Sequence of chain 1.A:
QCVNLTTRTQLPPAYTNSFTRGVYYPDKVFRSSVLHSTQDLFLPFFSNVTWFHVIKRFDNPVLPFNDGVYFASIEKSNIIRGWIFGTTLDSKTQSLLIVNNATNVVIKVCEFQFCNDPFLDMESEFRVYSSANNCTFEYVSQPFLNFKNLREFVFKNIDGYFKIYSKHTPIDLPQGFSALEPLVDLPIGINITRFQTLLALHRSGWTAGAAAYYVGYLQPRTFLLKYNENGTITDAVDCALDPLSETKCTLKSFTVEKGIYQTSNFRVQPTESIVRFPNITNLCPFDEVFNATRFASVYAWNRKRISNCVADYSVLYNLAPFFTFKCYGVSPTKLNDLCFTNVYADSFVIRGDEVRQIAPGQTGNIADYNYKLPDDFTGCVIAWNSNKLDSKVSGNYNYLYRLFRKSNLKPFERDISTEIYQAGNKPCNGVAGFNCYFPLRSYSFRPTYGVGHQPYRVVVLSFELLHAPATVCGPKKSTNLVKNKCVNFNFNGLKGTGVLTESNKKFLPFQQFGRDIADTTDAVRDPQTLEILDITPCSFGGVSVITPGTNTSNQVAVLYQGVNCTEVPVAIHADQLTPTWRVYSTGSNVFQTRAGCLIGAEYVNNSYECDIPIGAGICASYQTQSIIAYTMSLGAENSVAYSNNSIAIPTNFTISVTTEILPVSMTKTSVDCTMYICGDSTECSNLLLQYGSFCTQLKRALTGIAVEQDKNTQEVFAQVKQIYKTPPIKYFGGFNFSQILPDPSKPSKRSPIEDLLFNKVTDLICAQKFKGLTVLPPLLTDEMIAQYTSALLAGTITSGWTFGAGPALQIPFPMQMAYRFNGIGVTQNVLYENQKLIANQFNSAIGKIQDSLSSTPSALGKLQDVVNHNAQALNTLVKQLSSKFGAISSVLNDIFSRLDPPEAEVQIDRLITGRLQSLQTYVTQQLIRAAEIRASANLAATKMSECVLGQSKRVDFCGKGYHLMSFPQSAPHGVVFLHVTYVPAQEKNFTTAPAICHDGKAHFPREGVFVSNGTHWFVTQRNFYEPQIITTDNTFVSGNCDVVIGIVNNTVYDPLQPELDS

Binding-site contacts:
Ligand atom C5 contacts residue THR602 of chain 1.A at 4.2 Å.
Ligand atom C1 contacts residue ASN600 of chain 1.A at 1.4 Å.
Ligand atom C1 contacts residue THR602 of chain 1.A at 4.2 Å.
Ligand atom O6 contacts residue THR602 of chain 1.A at 3.4 Å.
Ligand atom C3 contacts residue ASN600 of chain 1.A at 3.8 Å.
Ligand atom C7 contacts residue ASN600 of chain 1.A at 3.5 Å.
Ligand atom O5 contacts residue ASN600 of chain 1.A at 2.4 Å (h-bond).
Ligand atom N2 contacts residue ASN600 of chain 1.A at 2.9 Å (h-bond).
Ligand atom O7 contacts residue ASN600 of chain 1.A at 3.6 Å.
Ligand atom C2 contacts residue ASN600 of chain 1.A at 2.4 Å.
Ligand atom C4 contacts residue ASN600 of chain 1.A at 4.2 Å.
Ligand atom C5 contacts residue ASN600 of chain 1.A at 3.7 Å.
Ligand atom O5 contacts residue THR602 of chain 1.A at 3.4 Å.
Ligand atom C6 contacts residue THR602 of chain 1.A at 3.7 Å.

The protein below binds the small molecule below.
Small molecule (SMILES): CC(=O)N[C@@H]1[C@@H](O)[C@H](O)[C@@H](CO)O[C@H]1O